Binding-site contacts:
Ligand atom C2 contacts residue GLU22 of chain 1.F at 3.5 Å.
Ligand atom C3 contacts residue ASN19 of chain 1.F at 3.6 Å.
Ligand atom O7 contacts residue GLU22 of chain 1.F at 4.5 Å.
Ligand atom C1 contacts residue GLU22 of chain 1.F at 4.0 Å.
Ligand atom C1 contacts residue ASN19 of chain 1.F at 1.4 Å.
Ligand atom C6 contacts residue ASN19 of chain 1.F at 4.4 Å.
Ligand atom O3 contacts residue GLU22 of chain 1.F at 4.0 Å.
Ligand atom C5 contacts residue ASN19 of chain 1.F at 3.2 Å.
Ligand atom N2 contacts residue GLU22 of chain 1.F at 2.7 Å (salt-bridge).
Ligand atom C7 contacts residue ASN19 of chain 1.F at 4.0 Å.
Ligand atom C3 contacts residue GLU22 of chain 1.F at 3.4 Å.
Ligand atom C8 contacts residue GLU22 of chain 1.F at 4.2 Å.
Ligand atom C4 contacts residue ASN19 of chain 1.F at 4.0 Å.
Ligand atom C7 contacts residue GLU22 of chain 1.F at 3.6 Å.
Ligand atom O5 contacts residue ASN19 of chain 1.F at 2.4 Å (h-bond).
Ligand atom C8 contacts residue ASN19 of chain 1.F at 3.7 Å.
Ligand atom N2 contacts residue ASN19 of chain 1.F at 3.0 Å (h-bond).
Ligand atom C2 contacts residue ASN19 of chain 1.F at 2.7 Å.

Sequence of chain 1.F:
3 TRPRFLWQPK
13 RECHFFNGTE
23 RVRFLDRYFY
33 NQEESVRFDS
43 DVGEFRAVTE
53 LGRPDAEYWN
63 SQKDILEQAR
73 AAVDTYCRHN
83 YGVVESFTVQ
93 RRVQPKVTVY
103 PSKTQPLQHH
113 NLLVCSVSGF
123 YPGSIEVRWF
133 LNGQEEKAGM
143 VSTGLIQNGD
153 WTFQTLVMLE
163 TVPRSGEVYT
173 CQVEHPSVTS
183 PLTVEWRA

This protein binds this small molecule.
Small molecule (SMILES): CC(=O)N[C@@H]1[C@@H](O)[C@H](O)[C@@H](CO)O[C@H]1O